This protein binds this small molecule.
Small molecule (SMILES): CO[C@@H](/C=C/O[C@@]1(C)Oc2c(C)c(O)c3c(c2C1=O)C(=O)C(C=NN1CCN(C)CC1)=C(O)C3=O)[C@@H](C)[C@@H](OC(C)=O)[C@H](C)[C@H](O)[C@H](C)[C@@H](O)[C@@H](C)/C=C/C=C(\C)C(N)=O

Binding-site contacts:
Ligand atom O4 contacts residue THR287 of chain 2.A at 3.2 Å.
Ligand atom C13 contacts residue THR287 of chain 2.A at 3.5 Å.
Ligand atom C4 contacts residue PRO286 of chain 2.A at 3.1 Å (hydrophobic).
Ligand atom C10 contacts residue PRO286 of chain 2.A at 3.2 Å (hydrophobic).
Ligand atom C6 contacts residue PRO286 of chain 2.A at 3.6 Å (hydrophobic).
Ligand atom C31 contacts residue GLY75 of chain 2.A at 3.2 Å.
Ligand atom C18 contacts residue PHE77 of chain 2.A at 3.3 Å (hydrophobic).
Ligand atom O12 contacts residue GLY288 of chain 2.A at 3.0 Å (h-bond).
Ligand atom O1 contacts residue FAD1 of chain 2.B at 3.2 Å (h-bond).
Ligand atom C20 contacts residue GLY75 of chain 2.A at 3.6 Å.
Ligand atom O2 contacts residue FAD1 of chain 2.B at 3.2 Å.
Ligand atom C37 contacts residue PHE205 of chain 2.A at 3.5 Å (hydrophobic).
Ligand atom O12 contacts residue THR287 of chain 2.A at 3.3 Å.
Ligand atom C33 contacts residue GLY76 of chain 2.A at 3.5 Å.
Ligand atom O5 contacts residue ARG204 of chain 2.A at 3.5 Å.
Ligand atom C30 contacts residue ARG46 of chain 2.A at 3.3 Å.
Ligand atom C43 contacts residue GLY289 of chain 2.A at 3.4 Å.
Ligand atom C25 contacts residue ARG199 of chain 2.A at 3.6 Å.
Ligand atom C37 contacts residue GLY206 of chain 2.A at 3.5 Å.
Ligand atom C34 contacts residue ARG46 of chain 2.A at 3.6 Å.
Ligand atom N2 contacts residue GLY288 of chain 2.A at 3.5 Å (h-bond).
Ligand atom C36 contacts residue LEU203 of chain 2.A at 3.0 Å (hydrophobic).
Ligand atom C43 contacts residue GLY288 of chain 2.A at 3.3 Å.
Ligand atom O8 contacts residue GLY80 of chain 2.A at 3.1 Å (h-bond).
Ligand atom O12 contacts residue PRO286 of chain 2.A at 3.5 Å (h-bond).
Ligand atom O1 contacts residue ARG46 of chain 2.A at 3.5 Å.
Ligand atom C36 contacts residue LEU344 of chain 2.A at 3.6 Å (hydrophobic).
Ligand atom N1 contacts residue ARG46 of chain 2.A at 3.3 Å (salt-bridge).
Ligand atom O7 contacts residue ARG199 of chain 2.A at 2.8 Å (salt-bridge).
Ligand atom C17 contacts residue PHE77 of chain 2.A at 3.5 Å (hydrophobic).
Ligand atom C14 contacts residue PHE259 of chain 2.A at 3.6 Å (hydrophobic).
Ligand atom N1 contacts residue ALA98 of chain 2.A at 3.6 Å.
Ligand atom C1 contacts residue ARG46 of chain 2.A at 3.6 Å.
Ligand atom O13 contacts residue FAD1 of chain 2.B at 3.1 Å (h-bond).
Ligand atom C37 contacts residue ARG199 of chain 2.A at 3.4 Å.
Ligand atom C4 contacts residue GLY288 of chain 2.A at 3.6 Å.
Ligand atom C31 contacts residue GLY76 of chain 2.A at 3.5 Å.
Ligand atom C14 contacts residue ILE218 of chain 2.A at 3.6 Å (hydrophobic).
Ligand atom C3 contacts residue PRO286 of chain 2.A at 3.6 Å (hydrophobic).
Ligand atom N2 contacts residue PHE77 of chain 2.A at 3.5 Å.

Sequence of chain 2.A:
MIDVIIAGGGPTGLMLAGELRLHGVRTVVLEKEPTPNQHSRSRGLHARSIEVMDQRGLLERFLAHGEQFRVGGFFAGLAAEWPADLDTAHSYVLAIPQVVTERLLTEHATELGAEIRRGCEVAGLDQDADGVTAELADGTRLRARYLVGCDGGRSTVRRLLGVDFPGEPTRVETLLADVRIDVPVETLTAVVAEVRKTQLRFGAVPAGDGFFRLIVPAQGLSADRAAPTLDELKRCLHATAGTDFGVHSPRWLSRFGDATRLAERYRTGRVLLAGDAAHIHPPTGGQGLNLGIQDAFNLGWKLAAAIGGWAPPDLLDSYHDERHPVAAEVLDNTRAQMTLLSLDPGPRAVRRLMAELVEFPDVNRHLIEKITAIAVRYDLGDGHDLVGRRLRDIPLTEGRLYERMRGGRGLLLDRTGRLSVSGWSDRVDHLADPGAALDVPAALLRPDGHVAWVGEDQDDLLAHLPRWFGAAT